Sequence of chain 1.A:
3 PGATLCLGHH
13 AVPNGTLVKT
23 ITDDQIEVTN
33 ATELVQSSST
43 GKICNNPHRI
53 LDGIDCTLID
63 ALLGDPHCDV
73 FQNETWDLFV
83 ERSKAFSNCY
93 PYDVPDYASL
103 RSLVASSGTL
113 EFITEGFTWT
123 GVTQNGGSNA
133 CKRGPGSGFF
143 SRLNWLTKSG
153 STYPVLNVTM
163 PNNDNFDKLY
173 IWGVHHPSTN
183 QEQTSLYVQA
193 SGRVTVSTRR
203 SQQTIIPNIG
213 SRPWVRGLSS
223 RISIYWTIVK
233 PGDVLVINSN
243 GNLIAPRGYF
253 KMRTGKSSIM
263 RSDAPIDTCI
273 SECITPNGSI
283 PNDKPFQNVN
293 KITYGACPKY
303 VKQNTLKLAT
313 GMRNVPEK

A protein and the small-molecule ligand that binds it are described below.
Small molecule (SMILES): CC(=O)N[C@@H]1[C@@H](O)[C@H](O)[C@@H](CO)O[C@H]1O

Binding-site contacts:
Ligand atom C8 contacts residue PRO318 of chain 1.A at 3.6 Å (hydrophobic).
Ligand atom C7 contacts residue GLU29 of chain 1.A at 3.6 Å.
Ligand atom N2 contacts residue GLU29 of chain 1.A at 2.9 Å (salt-bridge).
Ligand atom C2 contacts residue ASN16 of chain 1.A at 2.6 Å.
Ligand atom O7 contacts residue ASN16 of chain 1.A at 4.1 Å.
Ligand atom C7 contacts residue ASN16 of chain 1.A at 3.8 Å.
Ligand atom C2 contacts residue GLU29 of chain 1.A at 3.9 Å.
Ligand atom N2 contacts residue ASN16 of chain 1.A at 3.1 Å (h-bond).
Ligand atom O5 contacts residue ASN16 of chain 1.A at 2.4 Å (h-bond).
Ligand atom C3 contacts residue ASN16 of chain 1.A at 3.9 Å.
Ligand atom C3 contacts residue GLU29 of chain 1.A at 4.2 Å.
Ligand atom C5 contacts residue ASN16 of chain 1.A at 3.7 Å.
Ligand atom C1 contacts residue GLU29 of chain 1.A at 4.4 Å.
Ligand atom C7 contacts residue PRO15 of chain 1.A at 4.0 Å (hydrophobic).
Ligand atom C8 contacts residue GLU29 of chain 1.A at 3.4 Å.
Ligand atom C4 contacts residue ASN16 of chain 1.A at 4.2 Å.
Ligand atom C8 contacts residue PRO15 of chain 1.A at 3.8 Å (hydrophobic).
Ligand atom C8 contacts residue ASN316 of chain 1.A at 4.4 Å.
Ligand atom O7 contacts residue PRO15 of chain 1.A at 4.2 Å.
Ligand atom C1 contacts residue ASN16 of chain 1.A at 1.5 Å.